Sequence of chain 1.G:
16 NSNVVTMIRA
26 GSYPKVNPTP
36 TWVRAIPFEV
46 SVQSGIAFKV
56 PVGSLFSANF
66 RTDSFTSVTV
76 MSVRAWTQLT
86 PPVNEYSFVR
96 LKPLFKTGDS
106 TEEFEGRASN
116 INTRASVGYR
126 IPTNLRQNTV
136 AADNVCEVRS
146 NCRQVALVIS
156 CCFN

Binding-site contacts:
Ligand atom C5' contacts residue ARG125 of chain 1.G at 4.2 Å.
Ligand atom C6 contacts residue ARG125 of chain 1.G at 3.6 Å.
Ligand atom C4' contacts residue ARG125 of chain 1.G at 4.3 Å.
Ligand atom OP3 contacts residue ARG125 of chain 1.G at 2.7 Å.
Ligand atom N1 contacts residue ARG125 of chain 1.G at 3.8 Å.
Ligand atom C5 contacts residue ARG125 of chain 1.G at 3.5 Å.
Ligand atom OP3 contacts residue SER77 of chain 1.G at 4.2 Å.
Ligand atom C5' contacts residue ARG131 of chain 1.G at 3.5 Å.
Ligand atom O2 contacts residue ARG125 of chain 1.G at 4.0 Å.
Ligand atom O3' contacts residue ARG125 of chain 1.G at 4.1 Å.
Ligand atom C5' contacts residue SER77 of chain 1.G at 4.4 Å.
Ligand atom C2 contacts residue ARG125 of chain 1.G at 3.8 Å.
Ligand atom O4 contacts residue ARG125 of chain 1.G at 3.9 Å.
Ligand atom OP2 contacts residue SER77 of chain 1.G at 3.9 Å.
Ligand atom C3' contacts residue ARG125 of chain 1.G at 3.4 Å.
Ligand atom OP2 contacts residue ARG131 of chain 1.G at 3.8 Å.
Ligand atom C5' contacts residue MET76 of chain 1.G at 4.3 Å (hydrophobic).
Ligand atom C2' contacts residue ARG125 of chain 1.G at 3.7 Å.
Ligand atom O5' contacts residue ARG125 of chain 1.G at 3.2 Å (salt-bridge).
Ligand atom OP1 contacts residue ARG125 of chain 1.G at 2.9 Å (salt-bridge).
Ligand atom P contacts residue ARG125 of chain 1.G at 3.8 Å.
Ligand atom C4 contacts residue ARG125 of chain 1.G at 3.6 Å.
Ligand atom N3 contacts residue ARG125 of chain 1.G at 3.7 Å.
Ligand atom P contacts residue ARG131 of chain 1.G at 3.6 Å.
Ligand atom OP1 contacts residue ARG131 of chain 1.G at 3.4 Å (salt-bridge).
Ligand atom C1' contacts residue ARG125 of chain 1.G at 4.3 Å.
Ligand atom O5' contacts residue ARG131 of chain 1.G at 2.9 Å (salt-bridge).

The protein below binds the small molecule below.
Small molecule (SMILES): CO[P](=O)(O)O[C@H]1[C@@H](O)[C@H](n2ccc(=O)[nH]c2=O)O[C@@H]1COP(=O)(O)O